This small molecule binds to this protein.
Small molecule (SMILES): O=C(c1cc(-c2cc3c(cc2C(=O)N2Cc4ccccc4C[C@H]2CN2CCOCC2)OCO3)n2c1CCCC2)N(c1ccccc1)c1ccc(O)cc1

Sequence of chain 1.B:
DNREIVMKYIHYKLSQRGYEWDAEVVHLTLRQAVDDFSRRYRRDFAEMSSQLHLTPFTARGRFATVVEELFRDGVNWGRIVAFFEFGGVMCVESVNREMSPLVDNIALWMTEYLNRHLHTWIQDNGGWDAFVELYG

Binding-site contacts:
Ligand atom C46 contacts residue LEU96 of chain 1.B at 3.5 Å (hydrophobic).
Ligand atom C45 contacts residue ALA108 of chain 1.B at 3.4 Å (hydrophobic).
Ligand atom C26 contacts residue TYR67 of chain 1.B at 3.7 Å (hydrophobic).
Ligand atom C33 contacts residue TYR67 of chain 1.B at 3.6 Å (hydrophobic).
Ligand atom C52 contacts residue VAL92 of chain 1.B at 3.5 Å (hydrophobic).
Ligand atom C14 contacts residue ALA108 of chain 1.B at 3.8 Å (hydrophobic).
Ligand atom C30 contacts residue ASP70 of chain 1.B at 3.1 Å.
Ligand atom C16 contacts residue TYR67 of chain 1.B at 3.5 Å (hydrophobic).
Ligand atom C2 contacts residue LEU96 of chain 1.B at 3.8 Å (hydrophobic).
Ligand atom O18 contacts residue ARG105 of chain 1.B at 3.5 Å (salt-bridge).
Ligand atom O53 contacts residue PHE63 of chain 1.B at 3.3 Å.
Ligand atom C32 contacts residue TYR67 of chain 1.B at 3.8 Å (hydrophobic).
Ligand atom C7 contacts residue LEU96 of chain 1.B at 3.7 Å (hydrophobic).
Ligand atom O20 contacts residue PHE63 of chain 1.B at 3.8 Å.
Ligand atom C33 contacts residue ASP70 of chain 1.B at 3.2 Å.
Ligand atom O18 contacts residue GLY104 of chain 1.B at 3.2 Å (h-bond).
Ligand atom O18 contacts residue ALA108 of chain 1.B at 3.8 Å.
Ligand atom C3 contacts residue LEU96 of chain 1.B at 3.8 Å (hydrophobic).
Ligand atom C16 contacts residue PHE63 of chain 1.B at 3.8 Å (hydrophobic).
Ligand atom C3 contacts residue ARG105 of chain 1.B at 3.4 Å.
Ligand atom C46 contacts residue PHE112 of chain 1.B at 3.6 Å (hydrophobic).
Ligand atom C34 contacts residue TYR67 of chain 1.B at 3.1 Å (hydrophobic).
Ligand atom C50 contacts residue MET74 of chain 1.B at 3.6 Å (hydrophobic).
Ligand atom N35 contacts residue ASP70 of chain 1.B at 3.3 Å (salt-bridge).
Ligand atom C47 contacts residue VAL92 of chain 1.B at 3.6 Å (hydrophobic).
Ligand atom O53 contacts residue GLU111 of chain 1.B at 3.6 Å.
Ligand atom C14 contacts residue LEU96 of chain 1.B at 3.4 Å (hydrophobic).
Ligand atom C2 contacts residue GLU95 of chain 1.B at 3.2 Å.
Ligand atom C19 contacts residue GLY104 of chain 1.B at 3.5 Å.
Ligand atom C36 contacts residue ASP70 of chain 1.B at 3.2 Å.
Ligand atom C51 contacts residue VAL92 of chain 1.B at 3.5 Å (hydrophobic).
Ligand atom C4 contacts residue ARG105 of chain 1.B at 3.4 Å.
Ligand atom C29 contacts residue ASP70 of chain 1.B at 3.5 Å.
Ligand atom C47 contacts residue LEU96 of chain 1.B at 3.7 Å (hydrophobic).
Ligand atom C51 contacts residue MET74 of chain 1.B at 3.6 Å (hydrophobic).
Ligand atom O53 contacts residue PHE112 of chain 1.B at 3.5 Å (h-bond).
Ligand atom O20 contacts residue TYR67 of chain 1.B at 3.3 Å (h-bond).
Ligand atom O53 contacts residue ALA108 of chain 1.B at 2.6 Å (h-bond).
Ligand atom N6 contacts residue LEU96 of chain 1.B at 3.6 Å.
Ligand atom C46 contacts residue ALA108 of chain 1.B at 3.4 Å (hydrophobic).